The small molecule below binds the protein below.
Small molecule (SMILES): CC(=O)N[C@H]1[C@H](O[C@H]2[C@H](O)[C@@H](NC(C)=O)CO[C@@H]2CO)O[C@H](CO)[C@@H](O)[C@@H]1O

Sequence of chain 1.B:
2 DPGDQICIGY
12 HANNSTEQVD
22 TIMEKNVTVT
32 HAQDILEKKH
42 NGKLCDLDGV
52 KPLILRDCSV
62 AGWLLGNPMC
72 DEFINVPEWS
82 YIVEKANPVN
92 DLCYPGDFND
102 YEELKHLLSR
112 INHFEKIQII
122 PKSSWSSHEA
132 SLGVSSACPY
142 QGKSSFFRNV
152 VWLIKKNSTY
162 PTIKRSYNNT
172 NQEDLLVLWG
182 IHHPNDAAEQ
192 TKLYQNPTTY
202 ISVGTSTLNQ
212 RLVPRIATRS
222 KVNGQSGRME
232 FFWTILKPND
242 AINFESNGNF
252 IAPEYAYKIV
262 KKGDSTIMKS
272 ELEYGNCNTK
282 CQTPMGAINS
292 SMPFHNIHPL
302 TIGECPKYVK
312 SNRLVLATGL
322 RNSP

Binding-site contacts:
Ligand atom O5 contacts residue ASN290 of chain 1.B at 2.4 Å (h-bond).
Ligand atom C4 contacts residue ASN290 of chain 1.B at 4.1 Å.
Ligand atom C5 contacts residue ASN290 of chain 1.B at 3.7 Å.
Ligand atom C3 contacts residue ASN290 of chain 1.B at 3.6 Å.
Ligand atom C8 contacts residue ASN290 of chain 1.B at 4.4 Å.
Ligand atom C8 contacts residue ASN279 of chain 1.B at 3.7 Å.
Ligand atom N2 contacts residue ASN290 of chain 1.B at 2.7 Å (h-bond).
Ligand atom C7 contacts residue ASN290 of chain 1.B at 3.2 Å.
Ligand atom O7 contacts residue ASN290 of chain 1.B at 3.4 Å (h-bond).
Ligand atom C1 contacts residue ASN290 of chain 1.B at 1.4 Å.
Ligand atom C2 contacts residue ASN290 of chain 1.B at 2.2 Å.